Binding-site contacts:
Ligand atom C19 contacts residue GLY174 of chain 1.B at 3.8 Å.
Ligand atom C17 contacts residue MET173 of chain 1.B at 3.7 Å (hydrophobic).
Ligand atom O contacts residue ALA143 of chain 1.B at 3.7 Å.
Ligand atom O contacts residue PHE142 of chain 1.B at 3.9 Å.
Ligand atom C22 contacts residue ASN270 of chain 1.B at 3.7 Å.
Ligand atom C23 contacts residue ASP104 of chain 1.B at 2.3 Å.
Ligand atom C19 contacts residue THR170 of chain 1.B at 3.9 Å.
Ligand atom C29 contacts residue GLY169 of chain 1.B at 3.6 Å.
Ligand atom C contacts residue GLY169 of chain 1.B at 3.8 Å.
Ligand atom C24 contacts residue ASP104 of chain 1.B at 1.4 Å.
Ligand atom C24 contacts residue LEU244 of chain 1.B at 3.8 Å (hydrophobic).
Ligand atom C14 contacts residue THR170 of chain 1.B at 3.8 Å.
Ligand atom C33 contacts residue GLY169 of chain 1.B at 3.8 Å.
Ligand atom C21 contacts residue ASN270 of chain 1.B at 3.6 Å.
Ligand atom C31 contacts residue MET173 of chain 1.B at 3.7 Å (hydrophobic).
Ligand atom C30 contacts residue GLY169 of chain 1.B at 3.8 Å.
Ligand atom O2 contacts residue THR146 of chain 1.B at 3.5 Å.
Ligand atom C contacts residue GLU168 of chain 1.B at 3.6 Å.
Ligand atom C20 contacts residue ASN270 of chain 1.B at 3.7 Å.
Ligand atom N1 contacts residue THR146 of chain 1.B at 3.5 Å (h-bond).
Ligand atom O1 contacts residue PHE147 of chain 1.B at 3.9 Å.
Ligand atom O2 contacts residue THR170 of chain 1.B at 2.6 Å (h-bond).
Ligand atom C16 contacts residue MET173 of chain 1.B at 3.7 Å (hydrophobic).
Ligand atom C25 contacts residue THR146 of chain 1.B at 3.4 Å.
Ligand atom C6 contacts residue GLN163 of chain 1.B at 3.2 Å.
Ligand atom O1 contacts residue THR170 of chain 1.B at 3.4 Å.
Ligand atom C22 contacts residue ASP104 of chain 1.B at 2.9 Å.
Ligand atom C34 contacts residue GLU168 of chain 1.B at 3.9 Å.
Ligand atom C19 contacts residue ASN270 of chain 1.B at 3.8 Å.
Ligand atom C7 contacts residue VAL165 of chain 1.B at 3.8 Å (hydrophobic).
Ligand atom C17 contacts residue THR170 of chain 1.B at 3.9 Å.
Ligand atom C23 contacts residue LEU244 of chain 1.B at 3.8 Å (hydrophobic).
Ligand atom C37 contacts residue GLU168 of chain 1.B at 3.9 Å.
Ligand atom C14 contacts residue THR146 of chain 1.B at 3.4 Å.
Ligand atom C23 contacts residue ASN270 of chain 1.B at 3.8 Å.
Ligand atom C15 contacts residue ALA143 of chain 1.B at 3.9 Å (hydrophobic).
Ligand atom O contacts residue THR170 of chain 1.B at 3.7 Å.
Ligand atom C17 contacts residue PHE142 of chain 1.B at 3.9 Å (hydrophobic).
Ligand atom C30 contacts residue MET173 of chain 1.B at 3.6 Å (hydrophobic).
Ligand atom O contacts residue PHE147 of chain 1.B at 3.7 Å.

Sequence of chain 1.B:
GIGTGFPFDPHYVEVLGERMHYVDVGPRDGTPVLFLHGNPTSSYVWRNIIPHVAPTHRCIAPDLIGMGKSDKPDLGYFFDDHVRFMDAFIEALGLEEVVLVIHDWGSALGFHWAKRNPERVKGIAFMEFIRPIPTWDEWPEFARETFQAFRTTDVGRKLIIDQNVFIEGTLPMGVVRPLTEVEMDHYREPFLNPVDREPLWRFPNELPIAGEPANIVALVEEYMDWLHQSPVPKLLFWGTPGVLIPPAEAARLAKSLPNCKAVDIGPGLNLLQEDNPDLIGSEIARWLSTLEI

A small-molecule ligand and the protein it binds are described below.
Small molecule (SMILES): CN(C)c1ccc2c(c1)C(C)(C)C1=CC(=[N+](C)C)C=CC1=C2c1cc(C(=O)NCCOCCOCCCCCCCl)ccc1C(=O)O